Binding-site contacts:
Ligand atom C34 contacts residue LEU72 of chain 1.B at 3.4 Å (hydrophobic).
Ligand atom C32 contacts residue TYR45 of chain 1.B at 3.6 Å (hydrophobic).
Ligand atom C21 contacts residue THR41 of chain 1.B at 3.7 Å.
Ligand atom C26 contacts residue LYS43 of chain 1.B at 3.6 Å.
Ligand atom CL9 contacts residue MET39 of chain 1.B at 3.5 Å.
Ligand atom C14 contacts residue LEU72 of chain 1.B at 3.6 Å (hydrophobic).
Ligand atom C15 contacts residue ARG38 of chain 1.B at 3.9 Å.
Ligand atom C24 contacts residue GLU62 of chain 1.B at 3.7 Å.
Ligand atom C29 contacts residue LYS43 of chain 1.B at 3.6 Å.
Ligand atom C36 contacts residue TYR45 of chain 1.B at 3.5 Å (hydrophobic).
Ligand atom N5 contacts residue TYR45 of chain 1.B at 3.8 Å.
Ligand atom O45 contacts residue LYS35 of chain 1.B at 3.6 Å.
Ligand atom CL10 contacts residue ALA69 of chain 1.B at 3.8 Å.
Ligand atom C13 contacts residue LEU72 of chain 1.B at 3.5 Å (hydrophobic).
Ligand atom C24 contacts residue LYS43 of chain 1.B at 3.6 Å.
Ligand atom C31 contacts residue PHE42 of chain 1.B at 3.8 Å (hydrophobic).
Ligand atom C37 contacts residue TYR45 of chain 1.B at 3.2 Å (hydrophobic).
Ligand atom CL10 contacts residue MET39 of chain 1.B at 3.6 Å.
Ligand atom O47 contacts residue LYS43 of chain 1.B at 3.2 Å (salt-bridge).
Ligand atom N3 contacts residue PHE42 of chain 1.B at 3.7 Å.
Ligand atom C23 contacts residue LEU72 of chain 1.B at 3.7 Å (hydrophobic).
Ligand atom N5 contacts residue LYS43 of chain 1.B at 2.7 Å (salt-bridge).
Ligand atom N4 contacts residue PRO65 of chain 1.B at 3.3 Å.
Ligand atom C17 contacts residue ARG38 of chain 1.B at 3.6 Å.
Ligand atom N5 contacts residue GLU62 of chain 1.B at 3.3 Å (salt-bridge).
Ligand atom C39 contacts residue PHE42 of chain 1.B at 3.5 Å (hydrophobic).
Ligand atom O45 contacts residue LEU72 of chain 1.B at 3.4 Å (h-bond).
Ligand atom C29 contacts residue PHE42 of chain 1.B at 3.3 Å (hydrophobic).
Ligand atom CL9 contacts residue LEU72 of chain 1.B at 3.8 Å.
Ligand atom C20 contacts residue LEU72 of chain 1.B at 3.3 Å (hydrophobic).
Ligand atom C43 contacts residue THR41 of chain 1.B at 3.7 Å.
Ligand atom CL10 contacts residue LEU72 of chain 1.B at 3.5 Å.
Ligand atom N5 contacts residue PHE44 of chain 1.B at 3.4 Å.
Ligand atom C40 contacts residue LYS35 of chain 1.B at 3.5 Å.
Ligand atom C11 contacts residue LEU72 of chain 1.B at 3.8 Å (hydrophobic).
Ligand atom C33 contacts residue LEU72 of chain 1.B at 3.4 Å (hydrophobic).
Ligand atom N4 contacts residue GLU62 of chain 1.B at 2.8 Å (salt-bridge).
Ligand atom CL9 contacts residue ALA73 of chain 1.B at 2.9 Å.
Ligand atom C30 contacts residue LYS43 of chain 1.B at 3.6 Å.
Ligand atom C36 contacts residue THR111 of chain 1.B at 3.8 Å.

Sequence of chain 1.B:
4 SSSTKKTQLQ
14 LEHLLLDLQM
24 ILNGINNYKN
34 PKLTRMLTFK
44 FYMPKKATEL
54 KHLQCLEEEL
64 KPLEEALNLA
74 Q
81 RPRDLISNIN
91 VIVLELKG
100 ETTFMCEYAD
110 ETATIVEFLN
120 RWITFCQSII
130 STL

The protein below binds the small molecule below.
Small molecule (SMILES): CC(=O)Nc1ccc(COc2ccc(-c3cc(C4CCN(C(=O)CNC(=O)[C@@H](CC(C)C)NC(=N)N)CC4)n(C)n3)c(Cl)c2Cl)cc1